Sequence of chain 1.B:
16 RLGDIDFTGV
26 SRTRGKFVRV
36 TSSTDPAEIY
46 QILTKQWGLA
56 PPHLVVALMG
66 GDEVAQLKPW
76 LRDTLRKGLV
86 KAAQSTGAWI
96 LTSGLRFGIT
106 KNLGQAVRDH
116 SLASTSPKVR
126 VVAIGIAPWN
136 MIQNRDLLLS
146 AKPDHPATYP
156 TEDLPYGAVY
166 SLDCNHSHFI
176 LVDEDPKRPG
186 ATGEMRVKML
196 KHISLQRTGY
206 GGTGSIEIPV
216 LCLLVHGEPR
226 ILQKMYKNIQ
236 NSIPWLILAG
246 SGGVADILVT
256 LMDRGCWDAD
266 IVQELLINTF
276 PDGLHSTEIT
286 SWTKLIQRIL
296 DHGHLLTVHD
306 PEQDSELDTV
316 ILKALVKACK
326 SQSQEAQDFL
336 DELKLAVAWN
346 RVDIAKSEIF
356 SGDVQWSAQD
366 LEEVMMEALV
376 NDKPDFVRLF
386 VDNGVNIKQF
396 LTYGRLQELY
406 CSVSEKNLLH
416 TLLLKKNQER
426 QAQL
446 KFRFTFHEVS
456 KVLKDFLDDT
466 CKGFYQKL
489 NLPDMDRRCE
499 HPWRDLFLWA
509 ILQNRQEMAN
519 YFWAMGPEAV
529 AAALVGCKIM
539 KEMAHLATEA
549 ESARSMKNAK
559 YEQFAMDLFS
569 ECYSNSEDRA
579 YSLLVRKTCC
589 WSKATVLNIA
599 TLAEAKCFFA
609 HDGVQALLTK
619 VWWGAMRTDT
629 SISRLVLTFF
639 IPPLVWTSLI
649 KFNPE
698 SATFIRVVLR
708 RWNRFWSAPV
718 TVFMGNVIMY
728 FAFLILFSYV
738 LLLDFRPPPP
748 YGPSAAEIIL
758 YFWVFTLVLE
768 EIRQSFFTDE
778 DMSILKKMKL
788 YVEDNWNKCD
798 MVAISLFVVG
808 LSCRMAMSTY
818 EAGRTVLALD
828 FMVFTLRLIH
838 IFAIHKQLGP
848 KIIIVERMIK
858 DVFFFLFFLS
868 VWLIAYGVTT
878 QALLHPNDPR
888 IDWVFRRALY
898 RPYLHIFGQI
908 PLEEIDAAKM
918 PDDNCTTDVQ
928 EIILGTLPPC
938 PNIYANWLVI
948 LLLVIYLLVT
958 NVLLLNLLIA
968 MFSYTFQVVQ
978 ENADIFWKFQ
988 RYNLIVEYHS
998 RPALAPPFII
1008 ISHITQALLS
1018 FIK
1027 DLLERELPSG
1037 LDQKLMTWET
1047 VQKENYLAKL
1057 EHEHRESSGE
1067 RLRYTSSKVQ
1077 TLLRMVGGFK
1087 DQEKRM

Binding-site contacts:
Ligand atom C7 contacts residue LEU896 of chain 1.C at 3.6 Å (hydrophobic).
Ligand atom C contacts residue LEU870 of chain 1.C at 3.9 Å (hydrophobic).
Ligand atom C42 contacts residue ALA914 of chain 1.B at 3.2 Å (hydrophobic).
Ligand atom C42 contacts residue ALA915 of chain 1.B at 3.9 Å (hydrophobic).
Ligand atom C14 contacts residue YUV1 of chain 1.U at 3.7 Å.
Ligand atom C11 contacts residue PHE892 of chain 1.C at 3.8 Å (hydrophobic).
Ligand atom C20 contacts residue ILE947 of chain 1.B at 3.7 Å (hydrophobic).
Ligand atom O5 contacts residue ALA914 of chain 1.B at 3.7 Å.
Ligand atom O8 contacts residue ALA914 of chain 1.B at 3.6 Å (h-bond).
Ligand atom C26 contacts residue LEU948 of chain 1.B at 3.9 Å (hydrophobic).
Ligand atom O12 contacts residue TRP890 of chain 1.C at 3.0 Å (h-bond).
Ligand atom O13 contacts residue ASP889 of chain 1.C at 2.7 Å (salt-bridge).
Ligand atom O1 contacts residue LEU896 of chain 1.C at 3.4 Å.
Ligand atom C16 contacts residue TRP944 of chain 1.B at 3.6 Å (hydrophobic).
Ligand atom C5 contacts residue YUV1 of chain 1.U at 3.7 Å.
Ligand atom C42 contacts residue MET917 of chain 1.B at 3.7 Å (hydrophobic).
Ligand atom O5 contacts residue ILE940 of chain 1.B at 3.2 Å.
Ligand atom C15 contacts residue TRP944 of chain 1.B at 3.6 Å (hydrophobic).
Ligand atom O13 contacts residue TRP890 of chain 1.C at 3.6 Å.
Ligand atom C36 contacts residue ALA914 of chain 1.B at 3.8 Å (hydrophobic).
Ligand atom C13 contacts residue YUV1 of chain 1.U at 4.0 Å.
Ligand atom C11 contacts residue YUV1 of chain 1.U at 3.7 Å.
Ligand atom C2 contacts residue TYR900 of chain 1.C at 3.6 Å (hydrophobic).
Ligand atom O contacts residue YUV1 of chain 1.U at 3.3 Å.
Ligand atom O8 contacts residue MET917 of chain 1.B at 2.5 Å (h-bond).
Ligand atom C11 contacts residue ASP889 of chain 1.C at 3.8 Å.
Ligand atom C39 contacts residue ALA915 of chain 1.B at 4.0 Å (hydrophobic).
Ligand atom C23 contacts residue TYR897 of chain 1.C at 3.9 Å (hydrophobic).
Ligand atom C32 contacts residue ASP889 of chain 1.C at 3.8 Å.
Ligand atom O8 contacts residue ALA915 of chain 1.B at 3.9 Å.
Ligand atom C12 contacts residue YUV1 of chain 1.U at 4.0 Å.
Ligand atom O2 contacts residue ASP889 of chain 1.C at 4.0 Å.
Ligand atom C13 contacts residue ASP889 of chain 1.C at 4.0 Å.
Ligand atom C18 contacts residue ILE947 of chain 1.B at 3.8 Å (hydrophobic).
Ligand atom C11 contacts residue ARG893 of chain 1.C at 4.0 Å.
Ligand atom C10 contacts residue PHE892 of chain 1.C at 3.6 Å (hydrophobic).
Ligand atom C43 contacts residue YUV1 of chain 1.U at 3.8 Å.
Ligand atom C6 contacts residue LEU896 of chain 1.C at 3.9 Å (hydrophobic).
Ligand atom O10 contacts residue ALA915 of chain 1.B at 2.6 Å (h-bond).
Ligand atom C3 contacts residue TYR900 of chain 1.C at 3.9 Å (hydrophobic).

This protein binds this small molecule.
Small molecule (SMILES): C[C@@H]1CC[C@@]2(OC1)O[C@H]1C[C@H]3[C@@H]4CC=C5C[C@@H](OCC[C@H](CO)CO[C@@H]6O[C@H](CO)[C@@H](O[C@H]7O[C@H](CO)[C@@H](O)[C@H](O)[C@H]7O)[C@H](O)[C@H]6O)CC[C@]5(C)[C@H]4CC[C@]3(C)[C@H]1[C@@H]2C

Sequence of chain 1.C:
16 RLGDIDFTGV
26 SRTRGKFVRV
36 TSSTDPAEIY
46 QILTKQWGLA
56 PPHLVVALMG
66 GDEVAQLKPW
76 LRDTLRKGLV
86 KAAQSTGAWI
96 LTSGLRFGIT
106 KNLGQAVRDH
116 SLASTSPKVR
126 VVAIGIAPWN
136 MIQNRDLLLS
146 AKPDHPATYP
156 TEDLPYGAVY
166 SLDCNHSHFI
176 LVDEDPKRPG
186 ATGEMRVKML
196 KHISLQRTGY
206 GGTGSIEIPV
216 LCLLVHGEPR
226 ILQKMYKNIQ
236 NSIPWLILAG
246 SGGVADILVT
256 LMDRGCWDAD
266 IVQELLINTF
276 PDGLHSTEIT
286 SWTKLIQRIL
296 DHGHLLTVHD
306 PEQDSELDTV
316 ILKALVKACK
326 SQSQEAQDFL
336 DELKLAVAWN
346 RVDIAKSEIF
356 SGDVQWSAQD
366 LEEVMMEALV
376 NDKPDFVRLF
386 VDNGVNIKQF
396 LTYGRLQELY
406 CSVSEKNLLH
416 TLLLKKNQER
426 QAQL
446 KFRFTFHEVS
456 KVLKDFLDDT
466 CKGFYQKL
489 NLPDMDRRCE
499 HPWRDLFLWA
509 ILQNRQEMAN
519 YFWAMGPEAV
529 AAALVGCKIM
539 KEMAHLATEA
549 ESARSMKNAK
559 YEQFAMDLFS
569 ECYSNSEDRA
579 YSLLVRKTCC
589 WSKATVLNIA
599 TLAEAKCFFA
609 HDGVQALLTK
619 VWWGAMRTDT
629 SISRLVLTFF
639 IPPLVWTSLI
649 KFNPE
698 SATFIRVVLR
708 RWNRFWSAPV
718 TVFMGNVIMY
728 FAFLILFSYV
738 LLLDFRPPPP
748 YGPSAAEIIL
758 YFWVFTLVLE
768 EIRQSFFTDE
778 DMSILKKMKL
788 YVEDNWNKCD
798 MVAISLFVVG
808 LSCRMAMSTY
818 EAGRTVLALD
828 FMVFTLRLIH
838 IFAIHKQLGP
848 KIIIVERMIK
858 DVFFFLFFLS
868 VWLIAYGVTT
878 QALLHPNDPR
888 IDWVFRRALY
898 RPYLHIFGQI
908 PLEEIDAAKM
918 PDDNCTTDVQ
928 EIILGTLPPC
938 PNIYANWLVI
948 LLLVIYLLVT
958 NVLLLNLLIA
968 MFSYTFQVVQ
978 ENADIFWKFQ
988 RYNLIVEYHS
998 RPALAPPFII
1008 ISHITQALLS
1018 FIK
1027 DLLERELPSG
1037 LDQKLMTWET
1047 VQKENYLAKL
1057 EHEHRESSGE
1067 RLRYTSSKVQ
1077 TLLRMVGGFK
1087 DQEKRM